Sequence of chain 2.S:
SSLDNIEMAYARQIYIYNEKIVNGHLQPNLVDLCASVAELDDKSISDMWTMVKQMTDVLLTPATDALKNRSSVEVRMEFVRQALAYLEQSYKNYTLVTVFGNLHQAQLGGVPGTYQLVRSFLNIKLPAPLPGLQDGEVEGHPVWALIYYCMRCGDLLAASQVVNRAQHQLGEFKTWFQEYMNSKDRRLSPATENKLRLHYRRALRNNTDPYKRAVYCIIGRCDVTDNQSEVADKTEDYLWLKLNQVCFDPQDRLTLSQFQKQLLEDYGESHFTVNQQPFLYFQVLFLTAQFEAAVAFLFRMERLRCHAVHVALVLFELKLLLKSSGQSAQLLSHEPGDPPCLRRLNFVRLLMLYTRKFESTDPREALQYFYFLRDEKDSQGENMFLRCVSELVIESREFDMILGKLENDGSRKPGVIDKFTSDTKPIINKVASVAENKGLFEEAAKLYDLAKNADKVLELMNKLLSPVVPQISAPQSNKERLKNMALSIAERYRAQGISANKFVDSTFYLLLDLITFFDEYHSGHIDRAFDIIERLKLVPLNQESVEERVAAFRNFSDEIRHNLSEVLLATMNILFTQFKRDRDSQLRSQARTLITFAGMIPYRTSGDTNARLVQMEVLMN

A small-molecule ligand and the protein it binds are described below.
Small molecule (SMILES): CC[C@H](C)[C@H](NC(=O)[C@H](CO)NC(=O)[C@H](CCCN=C(N)N)NC(=O)[C@@H](NC(=O)[C@@H]1CCCN1C(=O)[C@@H]1CCCN1C(=O)[C@H](C)N)C(C)C)C(=O)N[C@H](C=O)Cc1ccc(O)cc1

Binding-site contacts:
Ligand atom CD contacts residue TYR273 of chain 2.S at 3.3 Å (hydrophobic).
Ligand atom CG1 contacts residue VAL280 of chain 2.S at 4.0 Å (hydrophobic).
Ligand atom N contacts residue THR235 of chain 2.S at 3.9 Å.
Ligand atom CG2 contacts residue LEU286 of chain 2.S at 3.7 Å (hydrophobic).
Ligand atom O contacts residue ASN227 of chain 2.S at 3.6 Å.
Ligand atom CB contacts residue LEU286 of chain 2.S at 3.9 Å (hydrophobic).
Ligand atom CG2 contacts residue GLU236 of chain 2.S at 3.3 Å.
Ligand atom CG1 contacts residue TYR94 of chain 2.S at 3.8 Å (hydrophobic).
Ligand atom CG contacts residue ASP233 of chain 2.S at 3.0 Å.
Ligand atom CD1 contacts residue TYR91 of chain 2.S at 3.9 Å (hydrophobic).
Ligand atom CB contacts residue HIS277 of chain 2.S at 3.7 Å.
Ligand atom CG2 contacts residue HIS277 of chain 2.S at 3.3 Å.
Ligand atom C contacts residue TYR94 of chain 2.S at 4.0 Å (hydrophobic).
Ligand atom O contacts residue HIS277 of chain 2.S at 3.4 Å.
Ligand atom CG contacts residue TYR273 of chain 2.S at 3.6 Å (hydrophobic).
Ligand atom O contacts residue LEU286 of chain 2.S at 3.2 Å.
Ligand atom C contacts residue THR235 of chain 2.S at 3.6 Å.
Ligand atom O contacts residue LYS234 of chain 2.S at 3.6 Å.
Ligand atom CG2 contacts residue PHE278 of chain 2.S at 3.7 Å (hydrophobic).
Ligand atom C contacts residue ASN227 of chain 2.S at 3.5 Å.
Ligand atom C contacts residue LEU286 of chain 2.S at 3.8 Å (hydrophobic).
Ligand atom O contacts residue TYR94 of chain 2.S at 2.9 Å.
Ligand atom C contacts residue ASN281 of chain 2.S at 3.8 Å.
Ligand atom CA contacts residue ASN227 of chain 2.S at 3.7 Å.
Ligand atom N contacts residue THR235 of chain 2.S at 3.5 Å (h-bond).
Ligand atom CG2 contacts residue ASN281 of chain 2.S at 3.6 Å.
Ligand atom CG contacts residue LYS234 of chain 2.S at 3.3 Å.
Ligand atom N contacts residue ASN227 of chain 2.S at 3.0 Å (h-bond).
Ligand atom CD contacts residue HIS277 of chain 2.S at 3.9 Å.
Ligand atom O contacts residue THR235 of chain 2.S at 3.0 Å (h-bond).
Ligand atom C contacts residue THR235 of chain 2.S at 3.6 Å.
Ligand atom CD1 contacts residue TYR94 of chain 2.S at 3.5 Å (hydrophobic).
Ligand atom CA contacts residue THR235 of chain 2.S at 3.6 Å.
Ligand atom C contacts residue THR235 of chain 2.S at 3.6 Å.
Ligand atom CG contacts residue HIS277 of chain 2.S at 3.8 Å.
Ligand atom CB contacts residue TYR238 of chain 2.S at 3.6 Å (hydrophobic).
Ligand atom O contacts residue ASN281 of chain 2.S at 2.6 Å (h-bond).
Ligand atom O contacts residue THR235 of chain 2.S at 3.1 Å (h-bond).
Ligand atom CB contacts residue ASP233 of chain 2.S at 3.0 Å.
Ligand atom N contacts residue TYR273 of chain 2.S at 3.9 Å.